Sequence of chain 1.C:
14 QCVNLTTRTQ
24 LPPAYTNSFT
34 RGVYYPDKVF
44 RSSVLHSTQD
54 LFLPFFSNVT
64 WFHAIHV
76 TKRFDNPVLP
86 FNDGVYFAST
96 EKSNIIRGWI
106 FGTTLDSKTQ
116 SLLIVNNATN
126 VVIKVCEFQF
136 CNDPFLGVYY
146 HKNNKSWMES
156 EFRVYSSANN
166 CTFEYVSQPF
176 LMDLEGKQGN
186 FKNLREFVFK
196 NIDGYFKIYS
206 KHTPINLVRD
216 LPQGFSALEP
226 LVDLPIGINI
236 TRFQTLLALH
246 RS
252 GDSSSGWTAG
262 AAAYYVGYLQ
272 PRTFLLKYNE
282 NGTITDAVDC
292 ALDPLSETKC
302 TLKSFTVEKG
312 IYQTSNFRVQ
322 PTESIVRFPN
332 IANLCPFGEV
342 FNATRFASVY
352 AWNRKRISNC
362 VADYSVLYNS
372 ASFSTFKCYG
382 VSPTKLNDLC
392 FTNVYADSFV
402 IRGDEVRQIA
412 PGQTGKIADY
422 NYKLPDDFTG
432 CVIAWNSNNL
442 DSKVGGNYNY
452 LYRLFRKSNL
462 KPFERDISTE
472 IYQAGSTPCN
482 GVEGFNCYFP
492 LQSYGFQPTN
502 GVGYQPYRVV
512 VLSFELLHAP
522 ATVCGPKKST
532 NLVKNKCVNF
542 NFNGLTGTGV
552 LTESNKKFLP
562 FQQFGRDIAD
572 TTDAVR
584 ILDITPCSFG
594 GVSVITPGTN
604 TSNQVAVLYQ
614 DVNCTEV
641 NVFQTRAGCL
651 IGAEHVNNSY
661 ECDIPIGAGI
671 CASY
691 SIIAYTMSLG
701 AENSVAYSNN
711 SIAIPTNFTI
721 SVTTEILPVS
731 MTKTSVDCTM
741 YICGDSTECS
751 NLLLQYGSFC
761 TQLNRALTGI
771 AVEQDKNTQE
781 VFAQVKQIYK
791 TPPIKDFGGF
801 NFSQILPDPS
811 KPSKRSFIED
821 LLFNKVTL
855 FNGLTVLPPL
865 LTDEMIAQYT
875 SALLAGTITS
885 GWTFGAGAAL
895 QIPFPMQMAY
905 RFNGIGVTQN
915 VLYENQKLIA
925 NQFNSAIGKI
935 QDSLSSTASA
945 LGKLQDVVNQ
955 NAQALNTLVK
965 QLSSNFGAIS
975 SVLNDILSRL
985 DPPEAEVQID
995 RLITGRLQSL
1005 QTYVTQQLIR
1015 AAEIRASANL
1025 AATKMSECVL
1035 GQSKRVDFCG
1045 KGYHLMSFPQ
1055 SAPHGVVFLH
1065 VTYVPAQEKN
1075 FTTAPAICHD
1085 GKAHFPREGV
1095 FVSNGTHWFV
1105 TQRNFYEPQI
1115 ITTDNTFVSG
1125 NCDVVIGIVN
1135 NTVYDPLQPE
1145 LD

Binding-site contacts:
Ligand atom C6 contacts residue SER803 of chain 1.C at 4.1 Å.
Ligand atom C7 contacts residue ASN801 of chain 1.C at 3.5 Å.
Ligand atom N2 contacts residue ASN801 of chain 1.C at 2.9 Å (h-bond).
Ligand atom O7 contacts residue ASN801 of chain 1.C at 3.8 Å.
Ligand atom C5 contacts residue ASN801 of chain 1.C at 3.7 Å.
Ligand atom C2 contacts residue ASN801 of chain 1.C at 2.5 Å.
Ligand atom C1 contacts residue SER803 of chain 1.C at 3.3 Å.
Ligand atom C6 contacts residue GLN804 of chain 1.C at 3.8 Å.
Ligand atom C1 contacts residue ASN801 of chain 1.C at 1.4 Å.
Ligand atom C3 contacts residue ASN801 of chain 1.C at 3.8 Å.
Ligand atom O5 contacts residue ASN801 of chain 1.C at 2.4 Å (h-bond).
Ligand atom C5 contacts residue SER803 of chain 1.C at 3.4 Å.
Ligand atom O5 contacts residue SER803 of chain 1.C at 3.3 Å (h-bond).
Ligand atom O6 contacts residue GLN804 of chain 1.C at 4.1 Å.
Ligand atom C4 contacts residue ASN801 of chain 1.C at 4.2 Å.

A protein and the small-molecule ligand that binds it are described below.
Small molecule (SMILES): CC(=O)N[C@@H]1[C@@H](O)[C@H](O)[C@@H](CO)O[C@H]1O